Binding-site contacts:
Ligand atom C9X contacts residue SER205 of chain 1.B at 2.4 Å.
Ligand atom CB contacts residue SER205 of chain 1.B at 3.1 Å.
Ligand atom NH1 contacts residue ASP199 of chain 1.B at 2.9 Å (salt-bridge).
Ligand atom O contacts residue CYS201 of chain 1.B at 3.6 Å.
Ligand atom O contacts residue GLY203 of chain 1.B at 2.7 Å (h-bond).
Ligand atom N1X contacts residue GLY203 of chain 1.B at 3.5 Å (h-bond).
Ligand atom C2 contacts residue HIS43 of chain 1.B at 3.4 Å.
Ligand atom NH1 contacts residue GLY238 of chain 1.B at 3.5 Å.
Ligand atom O contacts residue GLU202 of chain 1.B at 3.4 Å.
Ligand atom O1 contacts residue GLY228 of chain 1.B at 3.1 Å (h-bond).
Ligand atom O1X contacts residue SER205 of chain 1.B at 2.4 Å (h-bond).
Ligand atom N contacts residue SER226 of chain 1.B at 3.2 Å (h-bond).
Ligand atom C7X contacts residue LEU27 of chain 1.B at 3.6 Å (hydrophobic).
Ligand atom C1X contacts residue LEU27 of chain 1.B at 3.6 Å (hydrophobic).
Ligand atom O contacts residue ASP204 of chain 1.B at 3.4 Å (salt-bridge).
Ligand atom NH2 contacts residue ALA200 of chain 1.B at 3.5 Å (h-bond).
Ligand atom C13 contacts residue GLU94 of chain 1.B at 3.4 Å.
Ligand atom O1 contacts residue TRP227 of chain 1.B at 3.3 Å.
Ligand atom CA contacts residue SER205 of chain 1.B at 2.7 Å.
Ligand atom C6 contacts residue GLY228 of chain 1.B at 3.5 Å.
Ligand atom NH2 contacts residue ASP199 of chain 1.B at 2.6 Å (salt-bridge).
Ligand atom O1X contacts residue HIS43 of chain 1.B at 2.7 Å (h-bond).
Ligand atom C3X contacts residue GLY203 of chain 1.B at 3.3 Å.
Ligand atom N contacts residue HIS43 of chain 1.B at 3.5 Å (h-bond).
Ligand atom CZ contacts residue ALA200 of chain 1.B at 3.4 Å (hydrophobic).
Ligand atom C2X contacts residue LEU27 of chain 1.B at 2.7 Å (hydrophobic).
Ligand atom N1 contacts residue TRP50 of chain 1.B at 3.4 Å.
Ligand atom NH1 contacts residue ALA200 of chain 1.B at 3.5 Å (h-bond).
Ligand atom O contacts residue SER205 of chain 1.B at 2.5 Å (h-bond).
Ligand atom C6X contacts residue GLY203 of chain 1.B at 3.5 Å.
Ligand atom C3 contacts residue TRP50 of chain 1.B at 3.5 Å (hydrophobic).
Ligand atom N contacts residue SER205 of chain 1.B at 2.8 Å (h-bond).
Ligand atom C9 contacts residue GLY228 of chain 1.B at 3.2 Å.
Ligand atom C contacts residue SER205 of chain 1.B at 1.8 Å.
Ligand atom C3 contacts residue TYR47 of chain 1.B at 3.5 Å (hydrophobic).
Ligand atom NH2 contacts residue GLY230 of chain 1.B at 2.8 Å (h-bond).
Ligand atom CZ contacts residue ASP199 of chain 1.B at 3.4 Å.
Ligand atom C4X contacts residue GLY203 of chain 1.B at 3.3 Å.
Ligand atom N3 contacts residue GLY228 of chain 1.B at 2.7 Å (h-bond).
Ligand atom C5X contacts residue GLY203 of chain 1.B at 3.4 Å.

Sequence of chain 1.B:
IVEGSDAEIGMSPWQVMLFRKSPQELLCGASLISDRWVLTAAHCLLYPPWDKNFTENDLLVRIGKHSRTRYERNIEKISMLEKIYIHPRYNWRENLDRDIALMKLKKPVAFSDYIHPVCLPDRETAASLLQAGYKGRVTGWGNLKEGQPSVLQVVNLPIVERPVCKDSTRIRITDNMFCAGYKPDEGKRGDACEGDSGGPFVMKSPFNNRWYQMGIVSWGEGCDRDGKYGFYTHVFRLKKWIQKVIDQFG

A small-molecule ligand and the protein it binds are described below.
Small molecule (SMILES): [H]/N=C(\N)NCCC[C@H](NC(=O)[C@@H]1CCN2CC[C@@](N)(Cc3ccccc3)C(=O)N12)[C@H](O)C(=O)NCCc1ccccc1